Sequence of chain 1.B:
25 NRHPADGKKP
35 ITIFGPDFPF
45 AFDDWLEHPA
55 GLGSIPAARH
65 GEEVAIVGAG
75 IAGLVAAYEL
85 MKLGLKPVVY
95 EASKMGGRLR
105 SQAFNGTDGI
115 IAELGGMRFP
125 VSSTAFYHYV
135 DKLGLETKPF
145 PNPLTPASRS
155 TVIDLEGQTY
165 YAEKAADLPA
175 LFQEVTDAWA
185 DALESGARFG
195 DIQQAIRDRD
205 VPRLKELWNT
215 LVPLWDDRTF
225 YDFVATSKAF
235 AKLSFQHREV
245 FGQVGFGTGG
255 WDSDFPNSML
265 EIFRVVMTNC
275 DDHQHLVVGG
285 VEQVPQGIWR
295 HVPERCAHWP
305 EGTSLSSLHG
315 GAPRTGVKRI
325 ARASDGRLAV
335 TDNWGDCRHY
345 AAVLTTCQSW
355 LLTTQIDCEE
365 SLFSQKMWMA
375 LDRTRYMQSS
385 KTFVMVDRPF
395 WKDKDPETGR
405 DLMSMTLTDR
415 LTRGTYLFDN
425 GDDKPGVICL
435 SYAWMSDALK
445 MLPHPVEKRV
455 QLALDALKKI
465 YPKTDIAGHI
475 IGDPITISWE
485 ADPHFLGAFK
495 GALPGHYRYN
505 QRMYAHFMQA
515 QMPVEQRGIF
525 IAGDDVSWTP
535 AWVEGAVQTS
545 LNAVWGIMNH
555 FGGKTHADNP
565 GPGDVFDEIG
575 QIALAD

Sequence of chain 1.D:
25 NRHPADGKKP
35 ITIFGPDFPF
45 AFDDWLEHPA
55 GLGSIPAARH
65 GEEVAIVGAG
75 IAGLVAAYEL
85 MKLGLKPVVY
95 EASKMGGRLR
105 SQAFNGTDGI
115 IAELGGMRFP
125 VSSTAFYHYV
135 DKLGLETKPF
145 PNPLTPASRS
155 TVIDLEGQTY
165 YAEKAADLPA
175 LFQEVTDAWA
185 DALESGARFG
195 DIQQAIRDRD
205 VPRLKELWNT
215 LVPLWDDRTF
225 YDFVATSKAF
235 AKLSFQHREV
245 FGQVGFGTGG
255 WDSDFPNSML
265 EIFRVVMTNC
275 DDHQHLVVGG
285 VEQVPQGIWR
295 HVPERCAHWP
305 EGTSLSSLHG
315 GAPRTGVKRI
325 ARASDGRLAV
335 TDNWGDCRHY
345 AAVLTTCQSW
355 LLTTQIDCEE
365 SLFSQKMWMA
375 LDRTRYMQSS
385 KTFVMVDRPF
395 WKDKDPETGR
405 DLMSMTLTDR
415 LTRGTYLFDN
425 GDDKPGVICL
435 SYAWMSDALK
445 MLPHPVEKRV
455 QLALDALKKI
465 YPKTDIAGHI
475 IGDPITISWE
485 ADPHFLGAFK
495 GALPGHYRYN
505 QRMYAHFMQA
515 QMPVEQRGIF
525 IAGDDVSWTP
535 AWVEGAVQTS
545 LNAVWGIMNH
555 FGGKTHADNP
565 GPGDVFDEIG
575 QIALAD

The small molecule below binds the protein below.
Small molecule (SMILES): N[C@@H](CCCC[NH3+])C(=O)O

Binding-site contacts:
Ligand atom OXT contacts residue ARG414 of chain 1.D at 3.3 Å.
Ligand atom O contacts residue LYS444 of chain 1.D at 4.5 Å.
Ligand atom O contacts residue ASP376 of chain 1.B at 3.4 Å (salt-bridge).
Ligand atom CE contacts residue GLN369 of chain 1.B at 3.8 Å.
Ligand atom NZ contacts residue ARG414 of chain 1.D at 4.0 Å.
Ligand atom CE contacts residue ARG414 of chain 1.D at 3.8 Å.
Ligand atom CG contacts residue GLU364 of chain 1.B at 4.0 Å.
Ligand atom C contacts residue ASP376 of chain 1.B at 3.7 Å.
Ligand atom N contacts residue TRP372 of chain 1.B at 3.7 Å.
Ligand atom CB contacts residue ARG414 of chain 1.D at 4.1 Å.
Ligand atom CG contacts residue ARG414 of chain 1.D at 4.0 Å.
Ligand atom O contacts residue THR357 of chain 1.B at 3.8 Å.
Ligand atom CA contacts residue ASP376 of chain 1.B at 3.4 Å.
Ligand atom C contacts residue ARG414 of chain 1.D at 3.9 Å.
Ligand atom N contacts residue THR357 of chain 1.B at 2.6 Å (h-bond).
Ligand atom CA contacts residue THR357 of chain 1.B at 3.7 Å.
Ligand atom NZ contacts residue ASP413 of chain 1.D at 3.7 Å.
Ligand atom C contacts residue THR357 of chain 1.B at 3.9 Å.
Ligand atom NZ contacts residue GLU160 of chain 1.D at 3.7 Å.
Ligand atom NZ contacts residue GLN369 of chain 1.B at 2.7 Å (h-bond).
Ligand atom NZ contacts residue GLU364 of chain 1.B at 4.0 Å.
Ligand atom O contacts residue LEU415 of chain 1.D at 3.4 Å (h-bond).
Ligand atom CG contacts residue ASP376 of chain 1.B at 3.8 Å.
Ligand atom OXT contacts residue LEU415 of chain 1.D at 2.9 Å (h-bond).
Ligand atom CG contacts residue TRP372 of chain 1.B at 3.9 Å (hydrophobic).
Ligand atom O contacts residue ARG414 of chain 1.D at 4.1 Å.
Ligand atom CD contacts residue GLU364 of chain 1.B at 3.7 Å.
Ligand atom CD contacts residue ASP376 of chain 1.B at 4.2 Å.
Ligand atom CE contacts residue ASP413 of chain 1.D at 4.0 Å.
Ligand atom CD contacts residue TRP372 of chain 1.B at 3.5 Å (hydrophobic).
Ligand atom CB contacts residue ASP376 of chain 1.B at 3.2 Å.
Ligand atom OXT contacts residue THR357 of chain 1.B at 4.3 Å.
Ligand atom CD contacts residue GLN369 of chain 1.B at 4.0 Å.
Ligand atom C contacts residue LEU415 of chain 1.D at 3.5 Å (hydrophobic).
Ligand atom CE contacts residue GLU364 of chain 1.B at 4.0 Å.
Ligand atom CD contacts residue ARG414 of chain 1.D at 4.2 Å.
Ligand atom NZ contacts residue GLY161 of chain 1.D at 3.6 Å (h-bond).
Ligand atom N contacts residue ASP376 of chain 1.B at 2.8 Å (salt-bridge).